Sequence of chain 1.B:
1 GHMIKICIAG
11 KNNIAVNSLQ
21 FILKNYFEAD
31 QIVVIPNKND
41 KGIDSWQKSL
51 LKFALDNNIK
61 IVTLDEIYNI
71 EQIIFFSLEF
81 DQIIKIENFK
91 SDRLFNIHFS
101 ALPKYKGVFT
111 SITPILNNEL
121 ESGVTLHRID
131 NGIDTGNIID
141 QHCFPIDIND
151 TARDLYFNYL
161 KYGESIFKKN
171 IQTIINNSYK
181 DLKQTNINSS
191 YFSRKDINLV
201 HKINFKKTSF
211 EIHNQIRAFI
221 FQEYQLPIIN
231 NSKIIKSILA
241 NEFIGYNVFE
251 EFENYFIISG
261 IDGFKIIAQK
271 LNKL

Binding-site contacts:
Ligand atom O4Q contacts residue FON1 of chain 1.N at 3.5 Å (h-bond).
Ligand atom C1Q contacts residue ARG194 of chain 1.B at 3.5 Å.
Ligand atom O2 contacts residue PHE221 of chain 1.B at 3.7 Å.
Ligand atom C2 contacts residue TYR224 of chain 1.B at 3.6 Å (hydrophobic).
Ligand atom C2 contacts residue GLN225 of chain 1.B at 3.7 Å.
Ligand atom O2B contacts residue PHE109 of chain 1.B at 3.6 Å.
Ligand atom O1A contacts residue LYS11 of chain 1.B at 2.8 Å (salt-bridge).
Ligand atom C5 contacts residue TYR224 of chain 1.B at 3.5 Å (hydrophobic).
Ligand atom O4' contacts residue TYR224 of chain 1.B at 3.5 Å.
Ligand atom O1B contacts residue VAL108 of chain 1.B at 3.7 Å.
Ligand atom O1B contacts residue ARG194 of chain 1.B at 2.7 Å (salt-bridge).
Ligand atom C4 contacts residue TYR224 of chain 1.B at 3.4 Å (hydrophobic).
Ligand atom O4' contacts residue PHE221 of chain 1.B at 3.3 Å.
Ligand atom N3 contacts residue GLN225 of chain 1.B at 2.8 Å (h-bond).
Ligand atom O3' contacts residue THR110 of chain 1.B at 3.4 Å (h-bond).
Ligand atom O2Q contacts residue GLY107 of chain 1.B at 2.7 Å (h-bond).
Ligand atom C3Q contacts residue GLU79 of chain 1.B at 3.6 Å.
Ligand atom C6Q contacts residue GLU79 of chain 1.B at 3.7 Å.
Ligand atom O5Q contacts residue ARG194 of chain 1.B at 3.0 Å (salt-bridge).
Ligand atom C5M contacts residue TYR224 of chain 1.B at 3.6 Å (hydrophobic).
Ligand atom N1 contacts residue TYR224 of chain 1.B at 3.5 Å.
Ligand atom O2B contacts residue THR110 of chain 1.B at 3.6 Å (h-bond).
Ligand atom O4 contacts residue LEU199 of chain 1.B at 3.2 Å.
Ligand atom O2 contacts residue GLN225 of chain 1.B at 2.9 Å (h-bond).
Ligand atom O4 contacts residue GLN225 of chain 1.B at 3.7 Å.
Ligand atom C2' contacts residue ILE112 of chain 1.B at 3.8 Å (hydrophobic).
Ligand atom O4Q contacts residue PHE80 of chain 1.B at 2.7 Å (h-bond).
Ligand atom O4Q contacts residue ASP81 of chain 1.B at 3.8 Å.
Ligand atom O1B contacts residue PHE109 of chain 1.B at 2.9 Å (h-bond).
Ligand atom O4 contacts residue TYR224 of chain 1.B at 3.7 Å.
Ligand atom N3 contacts residue TYR224 of chain 1.B at 3.2 Å.
Ligand atom C5' contacts residue TYR156 of chain 1.B at 3.6 Å (hydrophobic).
Ligand atom C6 contacts residue TYR224 of chain 1.B at 3.6 Å (hydrophobic).
Ligand atom PB contacts residue PHE109 of chain 1.B at 3.5 Å.
Ligand atom O3' contacts residue PHE109 of chain 1.B at 3.3 Å.
Ligand atom N3Q contacts residue FON1 of chain 1.N at 2.9 Å (h-bond).
Ligand atom O3' contacts residue SER111 of chain 1.B at 3.2 Å (h-bond).
Ligand atom O2A contacts residue ARG194 of chain 1.B at 3.4 Å (salt-bridge).
Ligand atom C4Q contacts residue PHE80 of chain 1.B at 3.4 Å (hydrophobic).
Ligand atom C1' contacts residue PHE221 of chain 1.B at 3.4 Å (hydrophobic).

A protein and the small-molecule ligand that binds it are described below.
Small molecule (SMILES): Cc1cn([C@H]2C[C@H](O)[C@@H](CO[P](=O)(O)O[P](=O)(O)O[C@H]3O[C@H](C)[C@H](O)[C@H](N)[C@H]3O)O2)c(=O)[nH]c1=O